A protein and the small-molecule ligand that binds it are described below.
Small molecule (SMILES): CC(=O)N[C@H]1CO[C@H](CO[C@@H]2O[C@@H](C)[C@@H](O)[C@@H](O)[C@@H]2O)[C@@H](O)[C@@H]1O

Sequence of chain 1.C:
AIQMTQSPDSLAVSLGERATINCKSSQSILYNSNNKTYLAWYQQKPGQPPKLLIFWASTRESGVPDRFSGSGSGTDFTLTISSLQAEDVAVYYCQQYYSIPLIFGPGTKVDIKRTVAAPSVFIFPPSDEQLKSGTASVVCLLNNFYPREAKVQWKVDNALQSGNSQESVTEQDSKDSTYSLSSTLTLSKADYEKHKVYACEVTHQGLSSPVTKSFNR

Binding-site contacts:
Ligand atom O4 contacts residue ALA57 of chain 1.C at 3.6 Å.
Ligand atom O3 contacts residue TRP56 of chain 1.C at 3.6 Å.
Ligand atom O3 contacts residue LYS36 of chain 1.C at 3.5 Å.
Ligand atom C4 contacts residue THR37 of chain 1.C at 3.4 Å.
Ligand atom C3 contacts residue ASN35 of chain 1.C at 3.5 Å.
Ligand atom O5 contacts residue SER58 of chain 1.C at 3.7 Å.
Ligand atom C6 contacts residue SER73 of chain 1.C at 4.0 Å.
Ligand atom C5 contacts residue ASN35 of chain 1.C at 3.6 Å.
Ligand atom O3 contacts residue THR37 of chain 1.C at 3.3 Å (h-bond).
Ligand atom O4 contacts residue TRP56 of chain 1.C at 3.0 Å (h-bond).
Ligand atom O6 contacts residue ASN35 of chain 1.C at 4.4 Å.
Ligand atom O2 contacts residue ASN35 of chain 1.C at 4.3 Å.
Ligand atom C7 contacts residue ASN35 of chain 1.C at 3.1 Å.
Ligand atom O3 contacts residue ASN35 of chain 1.C at 3.4 Å (h-bond).
Ligand atom C4 contacts residue SER58 of chain 1.C at 4.5 Å.
Ligand atom O4 contacts residue THR37 of chain 1.C at 2.9 Å (h-bond).
Ligand atom C2 contacts residue ASN35 of chain 1.C at 2.4 Å.
Ligand atom C1 contacts residue SER58 of chain 1.C at 3.9 Å.
Ligand atom O7 contacts residue ASN35 of chain 1.C at 2.8 Å (h-bond).
Ligand atom C2 contacts residue TRP56 of chain 1.C at 4.5 Å (hydrophobic).
Ligand atom C5 contacts residue SER58 of chain 1.C at 4.5 Å.
Ligand atom O5 contacts residue ASN35 of chain 1.C at 2.3 Å (h-bond).
Ligand atom C6 contacts residue GLY72 of chain 1.C at 3.2 Å.
Ligand atom C4 contacts residue TRP56 of chain 1.C at 4.2 Å (hydrophobic).
Ligand atom C3 contacts residue ASN35 of chain 1.C at 3.8 Å.
Ligand atom C3 contacts residue TRP56 of chain 1.C at 4.3 Å (hydrophobic).
Ligand atom N2 contacts residue ASN35 of chain 1.C at 2.9 Å (h-bond).
Ligand atom C1 contacts residue ASN35 of chain 1.C at 1.4 Å.
Ligand atom O4 contacts residue SER58 of chain 1.C at 3.6 Å.
Ligand atom C5 contacts residue GLY72 of chain 1.C at 4.5 Å.
Ligand atom C4 contacts residue ASN35 of chain 1.C at 4.2 Å.
Ligand atom O2 contacts residue SER58 of chain 1.C at 4.5 Å.
Ligand atom C2 contacts residue SER58 of chain 1.C at 3.7 Å.
Ligand atom C8 contacts residue ASN35 of chain 1.C at 4.3 Å.
Ligand atom C3 contacts residue THR37 of chain 1.C at 4.0 Å.
Ligand atom O4 contacts residue GLY72 of chain 1.C at 4.1 Å.